Binding-site contacts:
Ligand atom O9 contacts residue GLY49 of chain 1.B at 3.3 Å.
Ligand atom C29 contacts residue GLY27 of chain 1.A at 3.7 Å.
Ligand atom C17 contacts residue ASP25 of chain 1.B at 3.4 Å.
Ligand atom C32 contacts residue GLY27 of chain 1.A at 3.6 Å.
Ligand atom O10 contacts residue ILE50 of chain 1.A at 3.7 Å.
Ligand atom N20 contacts residue GLY27 of chain 1.A at 3.2 Å (h-bond).
Ligand atom C32 contacts residue ASP25 of chain 1.B at 3.4 Å.
Ligand atom N1 contacts residue ASP30 of chain 1.B at 3.2 Å (salt-bridge).
Ligand atom C7 contacts residue ALA28 of chain 1.B at 3.4 Å (hydrophobic).
Ligand atom C37 contacts residue GLY27 of chain 1.A at 3.4 Å.
Ligand atom C35 contacts residue VAL82 of chain 1.B at 3.7 Å (hydrophobic).
Ligand atom C31 contacts residue GLY48 of chain 1.A at 3.2 Å.
Ligand atom O26 contacts residue ALA28 of chain 1.A at 3.7 Å.
Ligand atom C25 contacts residue ASP30 of chain 1.A at 3.7 Å.
Ligand atom O9 contacts residue ILE50 of chain 1.A at 3.3 Å.
Ligand atom O26 contacts residue ASP30 of chain 1.A at 3.1 Å (salt-bridge).
Ligand atom O18 contacts residue GLY27 of chain 1.A at 3.4 Å.
Ligand atom O18 contacts residue ASP25 of chain 1.B at 2.6 Å (salt-bridge).
Ligand atom C7 contacts residue VAL32 of chain 1.B at 3.7 Å (hydrophobic).
Ligand atom C34 contacts residue ILE50 of chain 1.A at 3.7 Å (hydrophobic).
Ligand atom C7 contacts residue ASP30 of chain 1.B at 3.5 Å.
Ligand atom O18 contacts residue ASP25 of chain 1.A at 2.6 Å (salt-bridge).
Ligand atom C17 contacts residue ASP25 of chain 1.A at 3.5 Å.
Ligand atom O28 contacts residue ASP29 of chain 1.A at 3.0 Å (salt-bridge).
Ligand atom C27 contacts residue ASP29 of chain 1.A at 3.6 Å.
Ligand atom C16 contacts residue ASP25 of chain 1.B at 3.3 Å.
Ligand atom C34 contacts residue PRO81 of chain 1.B at 3.7 Å (hydrophobic).
Ligand atom C18 contacts residue PRO81 of chain 1.A at 3.7 Å (hydrophobic).
Ligand atom C6 contacts residue ALA28 of chain 1.B at 3.5 Å (hydrophobic).
Ligand atom O23 contacts residue ALA28 of chain 1.A at 3.5 Å.
Ligand atom C30 contacts residue GLY48 of chain 1.A at 3.1 Å.
Ligand atom C37 contacts residue VAL82 of chain 1.B at 3.7 Å (hydrophobic).
Ligand atom O10 contacts residue ILE84 of chain 1.B at 3.5 Å.
Ligand atom C36 contacts residue VAL82 of chain 1.B at 3.6 Å (hydrophobic).
Ligand atom C4 contacts residue GLY48 of chain 1.B at 3.3 Å.
Ligand atom C25 contacts residue ALA28 of chain 1.A at 3.7 Å (hydrophobic).
Ligand atom C34 contacts residue GLY49 of chain 1.A at 3.7 Å.
Ligand atom C1 contacts residue ASP30 of chain 1.B at 3.3 Å.
Ligand atom C12 contacts residue GLY27 of chain 1.B at 3.7 Å.
Ligand atom O26 contacts residue ASP29 of chain 1.A at 3.1 Å (salt-bridge).

Sequence of chain 1.A:
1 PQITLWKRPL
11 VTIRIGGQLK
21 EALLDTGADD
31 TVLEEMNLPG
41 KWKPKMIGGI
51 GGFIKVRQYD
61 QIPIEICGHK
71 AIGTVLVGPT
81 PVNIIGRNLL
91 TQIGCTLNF

Sequence of chain 1.B:
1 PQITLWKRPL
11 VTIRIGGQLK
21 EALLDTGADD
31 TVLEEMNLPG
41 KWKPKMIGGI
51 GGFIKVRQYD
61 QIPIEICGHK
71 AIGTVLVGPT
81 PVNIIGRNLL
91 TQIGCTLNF

The protein below binds the small molecule below.
Small molecule (SMILES): CC[C@H](C)CN(C[C@@H](O)[C@H](Cc1ccccc1)NC(=O)O[C@H]1CO[C@H]2OCC[C@H]21)S(=O)(=O)c1ccc2ncsc2c1